Binding-site contacts:
Ligand atom CA contacts residue ASN69 of chain 1.B at 4.2 Å.
Ligand atom C contacts residue ASN69 of chain 1.B at 3.5 Å.
Ligand atom N contacts residue PLP1 of chain 1.E at 1.3 Å.
Ligand atom O contacts residue ASN69 of chain 1.B at 2.9 Å (h-bond).
Ligand atom CA contacts residue GLN142 of chain 1.B at 3.7 Å.
Ligand atom CB contacts residue PLP1 of chain 1.E at 3.0 Å.
Ligand atom CE contacts residue ILE229 of chain 1.B at 4.2 Å (hydrophobic).
Ligand atom SD contacts residue GLY176 of chain 1.B at 3.8 Å.
Ligand atom CB contacts residue GLY228 of chain 1.B at 4.0 Å.
Ligand atom SD contacts residue PHE143 of chain 1.B at 3.8 Å.
Ligand atom CA contacts residue THR72 of chain 1.B at 3.3 Å.
Ligand atom O contacts residue THR72 of chain 1.B at 3.5 Å (h-bond).
Ligand atom N contacts residue THR72 of chain 1.B at 4.2 Å.
Ligand atom OXT contacts residue GLY70 of chain 1.B at 3.5 Å (h-bond).
Ligand atom OXT contacts residue ASN71 of chain 1.B at 3.1 Å (h-bond).
Ligand atom N contacts residue ASN69 of chain 1.B at 3.7 Å.
Ligand atom N contacts residue GLY228 of chain 1.B at 4.0 Å.
Ligand atom CE contacts residue MET119 of chain 1.B at 3.6 Å (hydrophobic).
Ligand atom CE contacts residue ASN69 of chain 1.B at 4.1 Å.
Ligand atom O contacts residue GLY70 of chain 1.B at 4.1 Å.
Ligand atom C contacts residue THR72 of chain 1.B at 3.2 Å.
Ligand atom C contacts residue PLP1 of chain 1.E at 3.7 Å.
Ligand atom O contacts residue THR68 of chain 1.B at 2.8 Å (h-bond).
Ligand atom CG contacts residue ASN69 of chain 1.B at 3.5 Å.
Ligand atom C contacts residue THR68 of chain 1.B at 3.4 Å.
Ligand atom CE contacts residue ALA231 of chain 1.B at 4.2 Å (hydrophobic).
Ligand atom C contacts residue GLN142 of chain 1.B at 3.9 Å.
Ligand atom C contacts residue GLY70 of chain 1.B at 4.2 Å.
Ligand atom OXT contacts residue ASN69 of chain 1.B at 2.8 Å (h-bond).
Ligand atom CB contacts residue GLN142 of chain 1.B at 3.8 Å.
Ligand atom CG contacts residue GLY228 of chain 1.B at 3.4 Å.
Ligand atom O contacts residue GLN142 of chain 1.B at 2.9 Å (h-bond).
Ligand atom OXT contacts residue PLP1 of chain 1.E at 3.7 Å.
Ligand atom CB contacts residue THR177 of chain 1.B at 3.8 Å.
Ligand atom OXT contacts residue THR68 of chain 1.B at 3.2 Å (h-bond).
Ligand atom SD contacts residue GLY228 of chain 1.B at 3.6 Å.
Ligand atom CA contacts residue PLP1 of chain 1.E at 2.5 Å.
Ligand atom CG contacts residue PLP1 of chain 1.E at 3.8 Å.
Ligand atom OXT contacts residue THR72 of chain 1.B at 3.0 Å (h-bond).
Ligand atom CE contacts residue GLY228 of chain 1.B at 3.5 Å.

A small-molecule ligand and the protein it binds are described below.
Small molecule (SMILES): CSCC[C@H](N)C(=O)O

Sequence of chain 1.B:
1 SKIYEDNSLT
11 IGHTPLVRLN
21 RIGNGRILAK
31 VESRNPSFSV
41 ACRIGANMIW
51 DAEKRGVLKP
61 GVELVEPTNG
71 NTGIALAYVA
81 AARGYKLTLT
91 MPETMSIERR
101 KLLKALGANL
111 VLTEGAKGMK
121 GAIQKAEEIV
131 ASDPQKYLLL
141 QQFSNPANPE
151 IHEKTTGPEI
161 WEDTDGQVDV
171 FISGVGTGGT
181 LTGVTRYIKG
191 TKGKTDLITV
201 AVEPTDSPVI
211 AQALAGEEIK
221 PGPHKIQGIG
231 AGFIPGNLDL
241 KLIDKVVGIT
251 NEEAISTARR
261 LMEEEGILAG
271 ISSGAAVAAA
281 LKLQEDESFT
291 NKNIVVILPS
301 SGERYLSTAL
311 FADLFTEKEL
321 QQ